Sequence of chain 1.B:
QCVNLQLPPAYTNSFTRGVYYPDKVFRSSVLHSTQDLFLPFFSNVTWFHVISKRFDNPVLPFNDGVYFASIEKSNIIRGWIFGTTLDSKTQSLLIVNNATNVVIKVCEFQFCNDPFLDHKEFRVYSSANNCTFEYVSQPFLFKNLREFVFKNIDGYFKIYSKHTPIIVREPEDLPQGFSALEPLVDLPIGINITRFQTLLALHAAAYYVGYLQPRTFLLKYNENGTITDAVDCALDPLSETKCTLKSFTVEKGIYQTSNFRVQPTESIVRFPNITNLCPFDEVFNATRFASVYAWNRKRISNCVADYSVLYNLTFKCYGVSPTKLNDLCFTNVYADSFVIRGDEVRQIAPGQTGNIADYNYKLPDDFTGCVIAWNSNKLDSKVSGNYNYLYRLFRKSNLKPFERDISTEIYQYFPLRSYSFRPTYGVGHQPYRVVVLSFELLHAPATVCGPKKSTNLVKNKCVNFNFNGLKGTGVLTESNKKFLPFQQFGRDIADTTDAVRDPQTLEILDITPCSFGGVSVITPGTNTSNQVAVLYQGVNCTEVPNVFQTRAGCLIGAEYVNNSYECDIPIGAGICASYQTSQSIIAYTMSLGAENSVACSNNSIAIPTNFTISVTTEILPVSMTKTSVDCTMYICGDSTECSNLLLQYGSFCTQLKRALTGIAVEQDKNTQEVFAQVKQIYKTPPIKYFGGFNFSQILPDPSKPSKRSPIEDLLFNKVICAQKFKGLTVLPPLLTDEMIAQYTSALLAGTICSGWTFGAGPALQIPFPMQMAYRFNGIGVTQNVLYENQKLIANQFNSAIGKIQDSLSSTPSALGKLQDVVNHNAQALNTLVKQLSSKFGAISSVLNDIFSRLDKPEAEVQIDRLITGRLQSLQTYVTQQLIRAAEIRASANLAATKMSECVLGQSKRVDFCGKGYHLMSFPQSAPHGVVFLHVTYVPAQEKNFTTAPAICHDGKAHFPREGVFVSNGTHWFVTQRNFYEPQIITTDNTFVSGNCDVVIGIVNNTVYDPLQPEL

Binding-site contacts:
Ligand atom C7 contacts residue ASN279 of chain 1.B at 3.5 Å.
Ligand atom C2 contacts residue ASN279 of chain 1.B at 2.5 Å.
Ligand atom C1 contacts residue ASN279 of chain 1.B at 1.5 Å.
Ligand atom C5 contacts residue ASN279 of chain 1.B at 3.7 Å.
Ligand atom C8 contacts residue GLU278 of chain 1.B at 4.2 Å.
Ligand atom O7 contacts residue ASN279 of chain 1.B at 3.7 Å.
Ligand atom O5 contacts residue ASN279 of chain 1.B at 2.4 Å (h-bond).
Ligand atom N2 contacts residue ASN279 of chain 1.B at 2.9 Å (h-bond).
Ligand atom N2 contacts residue GLU278 of chain 1.B at 4.3 Å.
Ligand atom C3 contacts residue ASN279 of chain 1.B at 3.8 Å.
Ligand atom C4 contacts residue ASN279 of chain 1.B at 4.2 Å.
Ligand atom C8 contacts residue ASN277 of chain 1.B at 4.1 Å.

The small molecule below binds the protein below.
Small molecule (SMILES): CC(=O)N[C@@H]1[C@@H](O)[C@H](O)[C@@H](CO)O[C@H]1O